Sequence of chain 1.F:
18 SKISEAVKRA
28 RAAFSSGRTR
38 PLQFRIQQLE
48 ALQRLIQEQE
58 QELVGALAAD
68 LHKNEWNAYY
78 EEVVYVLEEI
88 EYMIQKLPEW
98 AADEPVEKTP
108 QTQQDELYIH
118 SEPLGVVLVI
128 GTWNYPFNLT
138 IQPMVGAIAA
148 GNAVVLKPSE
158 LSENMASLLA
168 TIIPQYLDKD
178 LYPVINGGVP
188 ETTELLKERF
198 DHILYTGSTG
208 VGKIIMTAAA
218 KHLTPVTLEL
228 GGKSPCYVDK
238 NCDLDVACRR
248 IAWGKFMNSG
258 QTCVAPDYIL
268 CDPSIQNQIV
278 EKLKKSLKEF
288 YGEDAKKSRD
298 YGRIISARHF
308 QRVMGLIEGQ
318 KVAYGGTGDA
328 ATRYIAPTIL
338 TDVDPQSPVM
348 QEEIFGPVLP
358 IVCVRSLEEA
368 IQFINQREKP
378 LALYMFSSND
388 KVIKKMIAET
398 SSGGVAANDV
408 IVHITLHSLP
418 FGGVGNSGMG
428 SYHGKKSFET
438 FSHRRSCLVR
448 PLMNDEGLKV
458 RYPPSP

A small-molecule ligand and the protein it binds are described below.
Small molecule (SMILES): CC(=O)Nc1ccc(Nc2ccc(S(C)(=O)=O)cc2[N+](=O)[O-])cc1

Binding-site contacts:
Ligand atom C17 contacts residue GLU78 of chain 1.H at 3.5 Å.
Ligand atom C10 contacts residue PHE418 of chain 1.H at 3.7 Å (hydrophobic).
Ligand atom C6 contacts residue TYR132 of chain 1.H at 3.8 Å (hydrophobic).
Ligand atom C20 contacts residue ILE408 of chain 1.H at 3.6 Å (hydrophobic).
Ligand atom C5 contacts residue TYR132 of chain 1.H at 3.7 Å (hydrophobic).
Ligand atom C22 contacts residue TYR82 of chain 1.H at 3.2 Å (hydrophobic).
Ligand atom S7 contacts residue CYS260 of chain 1.H at 3.8 Å.
Ligand atom N11 contacts residue ASN135 of chain 1.H at 3.6 Å.
Ligand atom O9 contacts residue CYS260 of chain 1.H at 3.2 Å (h-bond).
Ligand atom O24 contacts residue TRP250 of chain 1.H at 3.7 Å.
Ligand atom C1 contacts residue ILE411 of chain 1.H at 3.7 Å (hydrophobic).
Ligand atom O8 contacts residue ASN131 of chain 1.H at 3.4 Å (h-bond).
Ligand atom C23 contacts residue THR412 of chain 1.H at 3.8 Å.
Ligand atom C19 contacts residue THR412 of chain 1.H at 3.3 Å.
Ligand atom C20 contacts residue THR412 of chain 1.H at 3.3 Å.
Ligand atom O12 contacts residue ASN135 of chain 1.H at 2.9 Å (h-bond).
Ligand atom C17 contacts residue TYR77 of chain 1.H at 3.8 Å (hydrophobic).
Ligand atom C15 contacts residue GLU78 of chain 1.H at 3.5 Å.
Ligand atom N14 contacts residue GLU78 of chain 1.H at 3.2 Å (salt-bridge).
Ligand atom N21 contacts residue TYR82 of chain 1.H at 3.3 Å (h-bond).
Ligand atom O8 contacts residue CYS260 of chain 1.H at 3.1 Å (h-bond).
Ligand atom O9 contacts residue VAL261 of chain 1.H at 3.0 Å (h-bond).
Ligand atom N21 contacts residue TRP250 of chain 1.H at 3.4 Å.
Ligand atom C6 contacts residue ILE411 of chain 1.H at 3.6 Å (hydrophobic).
Ligand atom C18 contacts residue TYR82 of chain 1.H at 3.4 Å (hydrophobic).
Ligand atom C20 contacts residue TYR82 of chain 1.H at 3.8 Å (hydrophobic).
Ligand atom O13 contacts residue GLU78 of chain 1.H at 3.6 Å (salt-bridge).
Ligand atom C23 contacts residue TYR82 of chain 1.H at 3.1 Å (hydrophobic).
Ligand atom O13 contacts residue ASN135 of chain 1.H at 3.5 Å.
Ligand atom C22 contacts residue TRP250 of chain 1.H at 3.6 Å (hydrophobic).
Ligand atom O9 contacts residue THR259 of chain 1.H at 3.5 Å.
Ligand atom C23 contacts residue VAL409 of chain 1.H at 3.5 Å (hydrophobic).
Ligand atom C16 contacts residue GLU78 of chain 1.H at 3.0 Å.
Ligand atom C19 contacts residue ILE408 of chain 1.H at 3.7 Å (hydrophobic).
Ligand atom O8 contacts residue TYR132 of chain 1.H at 3.6 Å.
Ligand atom O24 contacts residue ARG458 of chain 1.F at 3.6 Å.
Ligand atom O13 contacts residue TYR132 of chain 1.H at 2.9 Å.
Ligand atom C19 contacts residue TYR82 of chain 1.H at 3.6 Å (hydrophobic).
Ligand atom C2 contacts residue ILE408 of chain 1.H at 3.7 Å (hydrophobic).
Ligand atom C1 contacts residue THR259 of chain 1.H at 3.3 Å.

Sequence of chain 1.H:
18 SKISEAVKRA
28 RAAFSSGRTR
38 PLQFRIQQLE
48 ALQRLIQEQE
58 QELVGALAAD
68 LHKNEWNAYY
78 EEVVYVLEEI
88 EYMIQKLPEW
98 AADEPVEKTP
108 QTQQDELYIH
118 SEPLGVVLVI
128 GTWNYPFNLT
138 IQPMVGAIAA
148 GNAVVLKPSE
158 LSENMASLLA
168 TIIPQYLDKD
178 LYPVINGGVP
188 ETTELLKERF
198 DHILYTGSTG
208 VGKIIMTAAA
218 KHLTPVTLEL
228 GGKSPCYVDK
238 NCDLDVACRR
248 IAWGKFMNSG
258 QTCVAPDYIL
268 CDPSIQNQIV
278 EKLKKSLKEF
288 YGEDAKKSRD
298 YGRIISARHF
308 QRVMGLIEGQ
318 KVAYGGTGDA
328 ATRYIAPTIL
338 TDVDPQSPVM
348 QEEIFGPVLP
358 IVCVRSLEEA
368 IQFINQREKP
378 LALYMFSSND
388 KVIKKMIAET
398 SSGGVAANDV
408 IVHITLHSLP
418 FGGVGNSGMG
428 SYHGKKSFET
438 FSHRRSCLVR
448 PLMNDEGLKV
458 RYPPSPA